Sequence of chain 1.A:
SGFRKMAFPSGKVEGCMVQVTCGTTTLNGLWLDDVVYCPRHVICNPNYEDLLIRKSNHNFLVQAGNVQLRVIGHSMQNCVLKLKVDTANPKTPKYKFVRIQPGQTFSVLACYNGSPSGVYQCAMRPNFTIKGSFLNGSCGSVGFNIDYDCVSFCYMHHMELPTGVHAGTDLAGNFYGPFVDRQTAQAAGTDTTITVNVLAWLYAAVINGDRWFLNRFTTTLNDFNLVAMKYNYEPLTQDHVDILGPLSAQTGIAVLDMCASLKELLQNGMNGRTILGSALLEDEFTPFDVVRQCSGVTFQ

A protein and the small-molecule ligand that binds it are described below.
Small molecule (SMILES): CC(C)(C)NC(=O)N[C@H](C(=O)N1C[C@H]2[C@@H]([C@H]1C(=O)N[C@@H](C[C@@H]1CCNC1=O)[C@@H](O)C(N)=O)C2(C)C)C(C)(C)C

Sequence of chain 2.A:
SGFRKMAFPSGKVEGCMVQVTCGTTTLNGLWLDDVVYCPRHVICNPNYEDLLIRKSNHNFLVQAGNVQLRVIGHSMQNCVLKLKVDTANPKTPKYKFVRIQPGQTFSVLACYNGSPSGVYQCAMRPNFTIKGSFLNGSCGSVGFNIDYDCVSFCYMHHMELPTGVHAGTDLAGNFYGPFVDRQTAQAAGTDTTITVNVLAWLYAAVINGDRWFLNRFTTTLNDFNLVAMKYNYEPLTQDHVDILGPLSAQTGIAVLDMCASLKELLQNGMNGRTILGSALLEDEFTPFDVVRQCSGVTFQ

Binding-site contacts:
Ligand atom O26 contacts residue HIS163 of chain 2.A at 2.6 Å (h-bond).
Ligand atom N16 contacts residue HIS164 of chain 2.A at 2.8 Å (h-bond).
Ligand atom C17 contacts residue CYS145 of chain 2.A at 2.7 Å (hydrophobic).
Ligand atom N23 contacts residue PHE140 of chain 2.A at 3.5 Å (h-bond).
Ligand atom C1 contacts residue GLY143 of chain 2.A at 3.5 Å.
Ligand atom O5 contacts residue GLY143 of chain 2.A at 2.8 Å (h-bond).
Ligand atom C28 contacts residue GLN192 of chain 2.A at 3.4 Å.
Ligand atom O9 contacts residue HIS41 of chain 2.A at 2.5 Å (h-bond).
Ligand atom N16 contacts residue CYS145 of chain 2.A at 3.1 Å (h-bond).
Ligand atom N10 contacts residue GLU166 of chain 2.A at 2.9 Å (salt-bridge).
Ligand atom C25 contacts residue ASP187 of chain 2.A at 3.7 Å.
Ligand atom O33 contacts residue GLU166 of chain 2.A at 2.9 Å (salt-bridge).
Ligand atom C9 contacts residue GLU166 of chain 2.A at 3.5 Å.
Ligand atom C8 contacts residue HIS41 of chain 2.A at 3.6 Å.
Ligand atom N23 contacts residue GLU166 of chain 2.A at 3.3 Å (salt-bridge).
Ligand atom C28 contacts residue MET165 of chain 2.A at 3.6 Å (hydrophobic).
Ligand atom O33 contacts residue MET165 of chain 2.A at 3.3 Å.
Ligand atom O5 contacts residue SER144 of chain 2.A at 2.9 Å (h-bond).
Ligand atom C28 contacts residue ARG188 of chain 2.A at 3.4 Å.
Ligand atom O9 contacts residue CYS145 of chain 2.A at 2.6 Å (h-bond).
Ligand atom O5 contacts residue CYS145 of chain 2.A at 2.7 Å (h-bond).
Ligand atom O29 contacts residue GLN189 of chain 2.A at 2.4 Å (h-bond).
Ligand atom C14 contacts residue HIS164 of chain 2.A at 3.5 Å.
Ligand atom C8 contacts residue CYS145 of chain 2.A at 1.8 Å (hydrophobic).
Ligand atom C1 contacts residue ASN142 of chain 2.A at 3.6 Å.
Ligand atom C19 contacts residue CYS145 of chain 2.A at 3.1 Å (hydrophobic).
Ligand atom C24 contacts residue GLU166 of chain 2.A at 3.6 Å.
Ligand atom O26 contacts residue PHE140 of chain 2.A at 3.6 Å.
Ligand atom C13 contacts residue GLN189 of chain 2.A at 3.5 Å.
Ligand atom C1 contacts residue CYS145 of chain 2.A at 2.8 Å (hydrophobic).
Ligand atom C24 contacts residue HIS163 of chain 2.A at 3.7 Å.
Ligand atom C27 contacts residue GLN192 of chain 2.A at 3.6 Å.
Ligand atom C9 contacts residue GLN189 of chain 2.A at 3.5 Å.
Ligand atom N2 contacts residue ASN142 of chain 2.A at 3.3 Å (h-bond).
Ligand atom O5 contacts residue ASN142 of chain 2.A at 3.7 Å.
Ligand atom C28 contacts residue THR190 of chain 2.A at 3.2 Å.
Ligand atom C27 contacts residue PRO168 of chain 2.A at 3.7 Å (hydrophobic).
Ligand atom C15 contacts residue HIS164 of chain 2.A at 3.6 Å.
Ligand atom O26 contacts residue GLU166 of chain 2.A at 3.6 Å.
Ligand atom N8 contacts residue GLU166 of chain 2.A at 3.2 Å (salt-bridge).